This protein binds this small molecule.
Small molecule (SMILES): COc1cc(N2CCC(N3CCN(C)CC3)CC2)ccc1Nc1ncc(Cl)c(Nc2ccccc2P(C)(C)=O)n1

Sequence of chain 1.A:
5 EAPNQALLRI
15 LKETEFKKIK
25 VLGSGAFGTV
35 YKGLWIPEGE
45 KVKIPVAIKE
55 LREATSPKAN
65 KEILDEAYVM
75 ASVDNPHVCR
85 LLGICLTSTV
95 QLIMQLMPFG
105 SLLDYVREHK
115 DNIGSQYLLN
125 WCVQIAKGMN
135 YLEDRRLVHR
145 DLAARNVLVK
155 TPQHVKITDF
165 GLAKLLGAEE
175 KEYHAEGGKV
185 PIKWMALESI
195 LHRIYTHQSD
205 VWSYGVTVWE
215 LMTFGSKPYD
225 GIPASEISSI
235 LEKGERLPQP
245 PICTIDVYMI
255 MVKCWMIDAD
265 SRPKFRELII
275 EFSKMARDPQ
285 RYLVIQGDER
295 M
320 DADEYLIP

Binding-site contacts:
Ligand atom C6 contacts residue ALA51 of chain 1.A at 3.3 Å (hydrophobic).
Ligand atom C10 contacts residue GLY104 of chain 1.A at 3.8 Å.
Ligand atom C34 contacts residue VAL34 of chain 1.A at 3.4 Å (hydrophobic).
Ligand atom C4 contacts residue LEU152 of chain 1.A at 3.8 Å (hydrophobic).
Ligand atom C3 contacts residue ASP163 of chain 1.A at 3.5 Å.
Ligand atom C2 contacts residue LEU152 of chain 1.A at 3.4 Å (hydrophobic).
Ligand atom C6 contacts residue GLN99 of chain 1.A at 3.5 Å.
Ligand atom C33 contacts residue VAL34 of chain 1.A at 3.6 Å (hydrophobic).
Ligand atom C15 contacts residue PRO102 of chain 1.A at 3.4 Å (hydrophobic).
Ligand atom O41 contacts residue THR162 of chain 1.A at 3.8 Å.
Ligand atom C11 contacts residue GLY104 of chain 1.A at 3.8 Å.
Ligand atom O14 contacts residue MET101 of chain 1.A at 2.7 Å (h-bond).
Ligand atom CL contacts residue MET98 of chain 1.A at 3.3 Å.
Ligand atom O14 contacts residue PHE103 of chain 1.A at 3.9 Å.
Ligand atom C3 contacts residue PHE31 of chain 1.A at 3.5 Å (hydrophobic).
Ligand atom C17 contacts residue GLY104 of chain 1.A at 3.8 Å.
Ligand atom O14 contacts residue PRO102 of chain 1.A at 3.0 Å (h-bond).
Ligand atom C13 contacts residue MET101 of chain 1.A at 3.3 Å (hydrophobic).
Ligand atom C4 contacts residue MET101 of chain 1.A at 3.6 Å (hydrophobic).
Ligand atom C13 contacts residue GLY104 of chain 1.A at 3.7 Å.
Ligand atom N5 contacts residue ALA51 of chain 1.A at 3.7 Å.
Ligand atom C1 contacts residue ALA51 of chain 1.A at 3.5 Å (hydrophobic).
Ligand atom C37 contacts residue ASN150 of chain 1.A at 3.2 Å.
Ligand atom N3 contacts residue LEU152 of chain 1.A at 3.6 Å.
Ligand atom C1 contacts residue LEU152 of chain 1.A at 3.3 Å (hydrophobic).
Ligand atom N5 contacts residue LEU100 of chain 1.A at 3.8 Å.
Ligand atom C6 contacts residue MET101 of chain 1.A at 3.6 Å (hydrophobic).
Ligand atom N5 contacts residue MET101 of chain 1.A at 2.9 Å (h-bond).
Ligand atom C8 contacts residue MET101 of chain 1.A at 3.3 Å (hydrophobic).
Ligand atom C30 contacts residue VAL34 of chain 1.A at 3.7 Å (hydrophobic).
Ligand atom C6 contacts residue LEU152 of chain 1.A at 3.6 Å (hydrophobic).
Ligand atom C8 contacts residue GLY104 of chain 1.A at 3.9 Å.
Ligand atom C21 contacts residue LEU26 of chain 1.A at 3.6 Å (hydrophobic).
Ligand atom N7 contacts residue MET101 of chain 1.A at 2.6 Å (h-bond).
Ligand atom C15 contacts residue LEU100 of chain 1.A at 3.9 Å (hydrophobic).
Ligand atom C35 contacts residue VAL34 of chain 1.A at 3.4 Å (hydrophobic).
Ligand atom C34 contacts residue LEU26 of chain 1.A at 3.6 Å (hydrophobic).
Ligand atom N5 contacts residue LEU152 of chain 1.A at 3.8 Å.
Ligand atom C12 contacts residue GLY104 of chain 1.A at 3.7 Å.
Ligand atom C17 contacts residue ASP108 of chain 1.A at 3.5 Å.